A protein and the small-molecule ligand that binds it are described below.
Small molecule (SMILES): Nc1nc(F)nc2c1ncn2[C@@H]1O[C@H](CO)[C@@H](O)[C@H]1O

Binding-site contacts:
Ligand atom O5' contacts residue HIS4 of chain 1.A at 2.6 Å (h-bond).
Ligand atom C1' contacts residue THR90 of chain 5.A at 3.6 Å.
Ligand atom C5' contacts residue PHE159 of chain 5.A at 3.6 Å (hydrophobic).
Ligand atom C2 contacts residue PHE159 of chain 5.A at 3.6 Å (hydrophobic).
Ligand atom C4' contacts residue ARG43 of chain 1.A at 3.6 Å.
Ligand atom N7 contacts residue CYS91 of chain 5.A at 3.4 Å.
Ligand atom C3' contacts residue GLU181 of chain 5.A at 3.5 Å.
Ligand atom N1 contacts residue VAL178 of chain 5.A at 3.7 Å.
Ligand atom C8 contacts residue CYS91 of chain 5.A at 3.5 Å (hydrophobic).
Ligand atom N3 contacts residue VAL178 of chain 5.A at 3.8 Å.
Ligand atom O3' contacts residue GLU181 of chain 5.A at 2.7 Å (salt-bridge).
Ligand atom O5' contacts residue PHE159 of chain 5.A at 3.4 Å.
Ligand atom C4' contacts residue MET64 of chain 5.A at 3.8 Å (hydrophobic).
Ligand atom N6 contacts residue GLY92 of chain 5.A at 3.1 Å.
Ligand atom C6 contacts residue VAL178 of chain 5.A at 3.8 Å (hydrophobic).
Ligand atom C5' contacts residue HIS4 of chain 1.A at 3.6 Å.
Ligand atom O2' contacts residue GLU179 of chain 5.A at 3.3 Å.
Ligand atom C5 contacts residue VAL178 of chain 5.A at 3.8 Å (hydrophobic).
Ligand atom N7 contacts residue GLY92 of chain 5.A at 3.6 Å.
Ligand atom N9 contacts residue THR90 of chain 5.A at 3.6 Å (h-bond).
Ligand atom F contacts residue MET180 of chain 5.A at 3.7 Å.
Ligand atom C4 contacts residue VAL178 of chain 5.A at 3.7 Å (hydrophobic).
Ligand atom C2' contacts residue MET180 of chain 5.A at 3.6 Å (hydrophobic).
Ligand atom C6 contacts residue GLY92 of chain 5.A at 3.5 Å.
Ligand atom N3 contacts residue GLU179 of chain 5.A at 3.6 Å.
Ligand atom O2' contacts residue ARG87 of chain 5.A at 3.0 Å (salt-bridge).
Ligand atom C2 contacts residue VAL178 of chain 5.A at 3.7 Å (hydrophobic).
Ligand atom F contacts residue PHE159 of chain 5.A at 3.7 Å.
Ligand atom O2' contacts residue GLU181 of chain 5.A at 2.6 Å (salt-bridge).
Ligand atom C5 contacts residue GLY92 of chain 5.A at 3.6 Å.
Ligand atom F contacts residue THR156 of chain 5.A at 3.4 Å.
Ligand atom C5' contacts residue MET180 of chain 5.A at 3.7 Å (hydrophobic).
Ligand atom F contacts residue VAL178 of chain 5.A at 3.5 Å.
Ligand atom C8 contacts residue THR90 of chain 5.A at 3.2 Å.
Ligand atom O3' contacts residue MET64 of chain 5.A at 3.4 Å.
Ligand atom C2' contacts residue GLU181 of chain 5.A at 3.8 Å.
Ligand atom O2' contacts residue MET180 of chain 5.A at 3.1 Å (h-bond).
Ligand atom C3' contacts residue MET180 of chain 5.A at 3.7 Å (hydrophobic).
Ligand atom O4' contacts residue ARG43 of chain 1.A at 3.2 Å (salt-bridge).
Ligand atom N1 contacts residue PHE159 of chain 5.A at 3.7 Å.

Sequence of chain 5.A:
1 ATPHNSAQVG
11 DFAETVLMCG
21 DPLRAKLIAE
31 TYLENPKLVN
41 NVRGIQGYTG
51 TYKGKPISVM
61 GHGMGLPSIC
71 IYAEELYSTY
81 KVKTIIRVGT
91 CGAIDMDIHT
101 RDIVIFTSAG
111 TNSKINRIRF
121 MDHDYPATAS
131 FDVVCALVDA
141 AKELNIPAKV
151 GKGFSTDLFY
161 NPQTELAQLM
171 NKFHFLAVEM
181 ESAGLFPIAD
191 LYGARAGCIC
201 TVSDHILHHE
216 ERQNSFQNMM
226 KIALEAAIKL

Sequence of chain 1.A:
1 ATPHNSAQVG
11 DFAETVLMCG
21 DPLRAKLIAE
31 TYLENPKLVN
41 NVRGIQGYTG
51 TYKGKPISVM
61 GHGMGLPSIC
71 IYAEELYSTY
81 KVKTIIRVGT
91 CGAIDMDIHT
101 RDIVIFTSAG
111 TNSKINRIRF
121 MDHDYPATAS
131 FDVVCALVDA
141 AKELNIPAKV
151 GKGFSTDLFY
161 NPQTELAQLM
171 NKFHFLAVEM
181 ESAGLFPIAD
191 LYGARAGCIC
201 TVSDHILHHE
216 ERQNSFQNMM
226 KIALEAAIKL